A small-molecule ligand and the protein it binds are described below.
Small molecule (SMILES): CC(=O)N[C@H]1[C@H](O[C@H]2[C@H](O)[C@@H](NC(C)=O)CO[C@@H]2CO)O[C@H](CO)[C@@H](O)[C@@H]1O

Sequence of chain 1.E:
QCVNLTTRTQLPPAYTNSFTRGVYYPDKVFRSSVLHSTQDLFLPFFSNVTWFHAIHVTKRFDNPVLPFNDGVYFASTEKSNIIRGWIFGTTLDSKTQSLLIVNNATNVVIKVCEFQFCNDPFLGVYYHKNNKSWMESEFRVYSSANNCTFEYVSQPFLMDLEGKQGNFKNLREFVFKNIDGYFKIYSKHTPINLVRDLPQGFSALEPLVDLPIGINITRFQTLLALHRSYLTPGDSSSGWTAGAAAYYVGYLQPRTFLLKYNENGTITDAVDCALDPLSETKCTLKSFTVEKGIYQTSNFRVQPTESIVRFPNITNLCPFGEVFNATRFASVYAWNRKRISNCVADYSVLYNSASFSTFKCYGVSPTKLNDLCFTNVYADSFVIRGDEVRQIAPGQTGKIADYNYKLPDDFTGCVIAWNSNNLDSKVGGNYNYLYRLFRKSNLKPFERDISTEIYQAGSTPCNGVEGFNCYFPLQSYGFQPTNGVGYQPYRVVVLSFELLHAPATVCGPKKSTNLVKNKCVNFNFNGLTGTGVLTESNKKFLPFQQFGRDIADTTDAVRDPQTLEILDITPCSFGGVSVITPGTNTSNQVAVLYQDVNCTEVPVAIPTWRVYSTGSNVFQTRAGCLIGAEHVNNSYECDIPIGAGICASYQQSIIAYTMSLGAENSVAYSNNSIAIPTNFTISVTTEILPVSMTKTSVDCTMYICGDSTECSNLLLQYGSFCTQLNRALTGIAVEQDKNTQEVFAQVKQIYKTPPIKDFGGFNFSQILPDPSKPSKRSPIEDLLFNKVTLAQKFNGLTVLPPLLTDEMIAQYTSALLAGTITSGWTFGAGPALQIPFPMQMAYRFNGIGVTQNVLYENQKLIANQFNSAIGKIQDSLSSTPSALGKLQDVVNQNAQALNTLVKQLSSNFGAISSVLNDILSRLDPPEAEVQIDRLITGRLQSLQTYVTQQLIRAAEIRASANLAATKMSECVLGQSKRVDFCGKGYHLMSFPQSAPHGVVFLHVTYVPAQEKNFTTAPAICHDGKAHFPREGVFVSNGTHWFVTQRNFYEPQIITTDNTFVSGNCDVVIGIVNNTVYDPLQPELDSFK

Binding-site contacts:
Ligand atom C7 contacts residue THR1087 of chain 1.E at 3.9 Å.
Ligand atom N2 contacts residue ASN1085 of chain 1.E at 3.5 Å (h-bond).
Ligand atom C1 contacts residue THR1087 of chain 1.E at 4.0 Å.
Ligand atom O7 contacts residue ASN1085 of chain 1.E at 4.2 Å.
Ligand atom O5 contacts residue PHE1090 of chain 1.E at 4.0 Å.
Ligand atom C3 contacts residue ASN1085 of chain 1.E at 3.5 Å.
Ligand atom C6 contacts residue PHE1090 of chain 1.E at 3.6 Å (hydrophobic).
Ligand atom O6 contacts residue PHE1090 of chain 1.E at 4.4 Å.
Ligand atom C1 contacts residue HIS1088 of chain 1.E at 4.0 Å.
Ligand atom O3 contacts residue ASN1085 of chain 1.E at 3.4 Å (h-bond).
Ligand atom C5 contacts residue HIS1088 of chain 1.E at 3.4 Å.
Ligand atom O5 contacts residue ASN1085 of chain 1.E at 2.4 Å (h-bond).
Ligand atom O5 contacts residue HIS1088 of chain 1.E at 4.0 Å.
Ligand atom C6 contacts residue HIS1088 of chain 1.E at 3.9 Å.
Ligand atom N2 contacts residue THR1087 of chain 1.E at 3.6 Å (h-bond).
Ligand atom O6 contacts residue HIS1088 of chain 1.E at 4.1 Å.
Ligand atom C7 contacts residue ASN1085 of chain 1.E at 4.2 Å.
Ligand atom C5 contacts residue ASN1085 of chain 1.E at 3.6 Å.
Ligand atom C4 contacts residue ASN1085 of chain 1.E at 4.2 Å.
Ligand atom C2 contacts residue ASN1085 of chain 1.E at 2.4 Å.
Ligand atom C8 contacts residue THR1087 of chain 1.E at 3.6 Å.
Ligand atom O4 contacts residue HIS1088 of chain 1.E at 4.1 Å.
Ligand atom C4 contacts residue HIS1088 of chain 1.E at 4.5 Å.
Ligand atom C7 contacts residue HIS1088 of chain 1.E at 4.0 Å.
Ligand atom C8 contacts residue HIS1088 of chain 1.E at 3.4 Å.
Ligand atom C2 contacts residue THR1087 of chain 1.E at 4.4 Å.
Ligand atom N2 contacts residue HIS1088 of chain 1.E at 4.1 Å.
Ligand atom C1 contacts residue ASN1085 of chain 1.E at 1.4 Å.